Sequence of chain 1.A:
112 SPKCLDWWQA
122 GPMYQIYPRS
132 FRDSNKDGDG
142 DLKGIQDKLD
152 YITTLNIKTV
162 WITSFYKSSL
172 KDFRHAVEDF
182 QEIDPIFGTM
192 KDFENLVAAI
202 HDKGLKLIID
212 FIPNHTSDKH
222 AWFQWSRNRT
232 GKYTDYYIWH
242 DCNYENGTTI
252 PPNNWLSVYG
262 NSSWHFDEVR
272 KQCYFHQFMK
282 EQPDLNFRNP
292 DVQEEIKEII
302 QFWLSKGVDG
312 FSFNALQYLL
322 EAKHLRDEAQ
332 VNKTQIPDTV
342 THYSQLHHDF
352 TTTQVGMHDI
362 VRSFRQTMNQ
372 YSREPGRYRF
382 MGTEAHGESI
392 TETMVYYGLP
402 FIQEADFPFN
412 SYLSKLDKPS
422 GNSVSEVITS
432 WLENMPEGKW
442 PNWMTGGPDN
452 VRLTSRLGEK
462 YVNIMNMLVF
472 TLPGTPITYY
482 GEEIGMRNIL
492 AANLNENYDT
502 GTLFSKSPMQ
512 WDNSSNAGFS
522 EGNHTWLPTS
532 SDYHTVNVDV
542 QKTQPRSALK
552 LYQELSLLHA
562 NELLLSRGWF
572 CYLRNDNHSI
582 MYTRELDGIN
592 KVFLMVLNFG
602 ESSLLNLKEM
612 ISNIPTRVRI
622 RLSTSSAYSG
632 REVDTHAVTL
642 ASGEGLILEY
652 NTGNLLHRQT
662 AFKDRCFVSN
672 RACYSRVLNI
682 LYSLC

A protein and the small-molecule ligand that binds it are described below.
Small molecule (SMILES): CC(=O)N[C@@H]1[C@@H](O)[C@H](O)[C@@H](CO)O[C@H]1O

Binding-site contacts:
Ligand atom C5 contacts residue ASN524 of chain 1.A at 3.6 Å.
Ligand atom O7 contacts residue ASN524 of chain 1.A at 3.8 Å.
Ligand atom C3 contacts residue ASN524 of chain 1.A at 3.8 Å.
Ligand atom O6 contacts residue ASN524 of chain 1.A at 4.2 Å.
Ligand atom C4 contacts residue ASN524 of chain 1.A at 4.2 Å.
Ligand atom C7 contacts residue ASN524 of chain 1.A at 3.6 Å.
Ligand atom N2 contacts residue ASN524 of chain 1.A at 2.9 Å (h-bond).
Ligand atom C2 contacts residue ASN524 of chain 1.A at 2.5 Å.
Ligand atom O5 contacts residue ASN524 of chain 1.A at 2.4 Å (h-bond).
Ligand atom C1 contacts residue ASN524 of chain 1.A at 1.4 Å.
Ligand atom C8 contacts residue LYS137 of chain 1.A at 4.4 Å.